The small molecule below binds the protein below.
Small molecule (SMILES): CC(=O)N[C@@H]1[C@@H](O)[C@H](O)[C@@H](CO)O[C@H]1O

Binding-site contacts:
Ligand atom C1 contacts residue THR74 of chain 2.B at 3.7 Å.
Ligand atom C6 contacts residue MET104 of chain 2.B at 4.4 Å (hydrophobic).
Ligand atom C2 contacts residue THR74 of chain 2.B at 4.5 Å.
Ligand atom C4 contacts residue ASN72 of chain 2.B at 4.3 Å.
Ligand atom C3 contacts residue ASN72 of chain 2.B at 3.9 Å.
Ligand atom O5 contacts residue MET104 of chain 2.B at 4.4 Å.
Ligand atom C5 contacts residue ASN72 of chain 2.B at 3.6 Å.
Ligand atom C2 contacts residue ASN72 of chain 2.B at 2.6 Å.
Ligand atom N2 contacts residue THR74 of chain 2.B at 4.5 Å.
Ligand atom O7 contacts residue HIS71 of chain 2.B at 4.4 Å.
Ligand atom O7 contacts residue ASN72 of chain 2.B at 3.1 Å (h-bond).
Ligand atom O5 contacts residue ASN72 of chain 2.B at 2.4 Å (h-bond).
Ligand atom N2 contacts residue ASN72 of chain 2.B at 3.0 Å (h-bond).
Ligand atom C8 contacts residue ASN72 of chain 2.B at 3.5 Å.
Ligand atom O5 contacts residue THR74 of chain 2.B at 4.5 Å.
Ligand atom C7 contacts residue ASN72 of chain 2.B at 3.2 Å.
Ligand atom C1 contacts residue ASN72 of chain 2.B at 1.4 Å.

Sequence of chain 2.B:
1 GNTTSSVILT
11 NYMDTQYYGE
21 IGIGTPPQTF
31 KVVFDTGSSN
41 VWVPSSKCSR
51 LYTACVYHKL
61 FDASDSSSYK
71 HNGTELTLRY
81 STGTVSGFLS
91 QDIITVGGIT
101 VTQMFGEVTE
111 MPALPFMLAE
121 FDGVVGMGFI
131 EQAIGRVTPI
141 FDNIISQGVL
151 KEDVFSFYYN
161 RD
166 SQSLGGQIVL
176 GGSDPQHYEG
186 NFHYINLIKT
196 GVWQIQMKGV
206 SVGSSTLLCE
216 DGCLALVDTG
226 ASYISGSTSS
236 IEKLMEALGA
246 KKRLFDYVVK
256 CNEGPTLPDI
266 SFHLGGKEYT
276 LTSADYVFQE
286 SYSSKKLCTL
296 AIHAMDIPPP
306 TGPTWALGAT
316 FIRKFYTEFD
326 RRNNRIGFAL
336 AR